This small molecule binds to this protein.
Small molecule (SMILES): CC(=O)N[C@@H]1[C@@H](O)[C@H](O)[C@@H](CO)O[C@H]1O

Binding-site contacts:
Ligand atom C7 contacts residue ASN69 of chain 1.I at 3.4 Å.
Ligand atom C1 contacts residue ASN69 of chain 1.I at 1.4 Å.
Ligand atom C2 contacts residue ASN69 of chain 1.I at 2.5 Å.
Ligand atom C8 contacts residue ASN69 of chain 1.I at 3.7 Å.
Ligand atom O7 contacts residue ASN69 of chain 1.I at 4.3 Å.
Ligand atom C3 contacts residue ASN69 of chain 1.I at 3.8 Å.
Ligand atom C5 contacts residue ASN69 of chain 1.I at 3.6 Å.
Ligand atom N2 contacts residue ASN69 of chain 1.I at 2.5 Å (h-bond).
Ligand atom C4 contacts residue ASN69 of chain 1.I at 4.2 Å.
Ligand atom O5 contacts residue ASN69 of chain 1.I at 2.2 Å (h-bond).

Sequence of chain 1.I:
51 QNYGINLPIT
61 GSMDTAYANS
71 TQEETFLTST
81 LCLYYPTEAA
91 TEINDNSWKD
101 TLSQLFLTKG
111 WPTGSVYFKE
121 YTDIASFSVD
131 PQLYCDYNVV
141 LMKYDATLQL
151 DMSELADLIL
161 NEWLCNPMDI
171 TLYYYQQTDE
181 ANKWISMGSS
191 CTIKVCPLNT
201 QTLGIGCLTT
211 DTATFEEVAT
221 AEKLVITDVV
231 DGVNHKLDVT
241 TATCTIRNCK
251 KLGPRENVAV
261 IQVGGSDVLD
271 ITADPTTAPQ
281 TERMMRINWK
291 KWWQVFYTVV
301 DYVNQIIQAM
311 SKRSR